Binding-site contacts:
Ligand atom C7 contacts residue HIS222 of chain 1.A at 4.3 Å.
Ligand atom C3 contacts residue ASN120 of chain 1.A at 3.8 Å.
Ligand atom C8 contacts residue SER160 of chain 1.A at 4.2 Å.
Ligand atom C1 contacts residue ASN120 of chain 1.A at 1.4 Å.
Ligand atom C5 contacts residue THR122 of chain 1.A at 3.9 Å.
Ligand atom C1 contacts residue THR122 of chain 1.A at 4.0 Å.
Ligand atom O6 contacts residue THR122 of chain 1.A at 3.4 Å (h-bond).
Ligand atom O5 contacts residue THR122 of chain 1.A at 3.8 Å.
Ligand atom O6 contacts residue PRO124 of chain 1.A at 3.5 Å.
Ligand atom C2 contacts residue ASN120 of chain 1.A at 2.4 Å.
Ligand atom O5 contacts residue ASN120 of chain 1.A at 2.4 Å (h-bond).
Ligand atom C7 contacts residue ASN120 of chain 1.A at 3.1 Å.
Ligand atom O7 contacts residue ILE158 of chain 1.A at 4.3 Å.
Ligand atom C8 contacts residue ILE158 of chain 1.A at 3.7 Å (hydrophobic).
Ligand atom C8 contacts residue LEU163 of chain 1.A at 3.6 Å (hydrophobic).
Ligand atom O7 contacts residue HIS222 of chain 1.A at 3.4 Å.
Ligand atom O6 contacts residue GLY123 of chain 1.A at 3.7 Å.
Ligand atom C6 contacts residue THR122 of chain 1.A at 4.2 Å.
Ligand atom C5 contacts residue ASN120 of chain 1.A at 3.7 Å.
Ligand atom C7 contacts residue ILE158 of chain 1.A at 4.3 Å (hydrophobic).
Ligand atom C4 contacts residue ASN120 of chain 1.A at 4.2 Å.
Ligand atom O7 contacts residue ASN120 of chain 1.A at 3.1 Å (h-bond).
Ligand atom N2 contacts residue ASN120 of chain 1.A at 2.8 Å (h-bond).
Ligand atom C8 contacts residue ASN120 of chain 1.A at 4.3 Å.

This protein binds this small molecule.
Small molecule (SMILES): CC(=O)N[C@@H]1[C@@H](O)[C@H](O)[C@@H](CO)O[C@H]1O

Sequence of chain 1.A:
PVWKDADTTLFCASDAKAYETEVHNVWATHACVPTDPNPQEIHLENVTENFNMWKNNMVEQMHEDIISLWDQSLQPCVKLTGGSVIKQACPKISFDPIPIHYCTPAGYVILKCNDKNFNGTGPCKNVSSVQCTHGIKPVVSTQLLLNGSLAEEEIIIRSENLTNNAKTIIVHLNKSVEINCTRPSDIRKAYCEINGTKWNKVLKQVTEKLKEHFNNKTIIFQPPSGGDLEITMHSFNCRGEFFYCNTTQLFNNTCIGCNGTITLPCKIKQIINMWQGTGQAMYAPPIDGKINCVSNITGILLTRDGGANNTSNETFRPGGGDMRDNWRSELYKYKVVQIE